The small molecule below binds the protein below.
Small molecule (SMILES): O=c1[nH]cnc2c1ncn2[C@@H]1O[C@H](COP(=O)(O)O)[C@@H](O)[C@H]1O

Sequence of chain 1.H:
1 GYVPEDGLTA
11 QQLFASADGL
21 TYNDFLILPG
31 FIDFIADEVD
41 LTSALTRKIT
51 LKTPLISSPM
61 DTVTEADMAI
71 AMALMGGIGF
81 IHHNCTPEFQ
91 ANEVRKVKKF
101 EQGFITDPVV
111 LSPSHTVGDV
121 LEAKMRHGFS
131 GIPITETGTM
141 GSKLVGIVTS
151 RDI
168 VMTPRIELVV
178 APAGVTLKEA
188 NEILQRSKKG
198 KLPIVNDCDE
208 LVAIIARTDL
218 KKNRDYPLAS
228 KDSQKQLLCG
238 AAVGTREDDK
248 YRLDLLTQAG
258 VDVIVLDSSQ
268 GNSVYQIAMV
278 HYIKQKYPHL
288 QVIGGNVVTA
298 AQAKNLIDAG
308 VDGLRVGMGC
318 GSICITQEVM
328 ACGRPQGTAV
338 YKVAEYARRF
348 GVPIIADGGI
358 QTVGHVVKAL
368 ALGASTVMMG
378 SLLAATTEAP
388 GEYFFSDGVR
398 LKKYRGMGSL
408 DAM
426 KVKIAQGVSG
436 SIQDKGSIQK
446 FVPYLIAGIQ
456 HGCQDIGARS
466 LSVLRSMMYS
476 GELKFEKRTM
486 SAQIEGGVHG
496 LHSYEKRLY

Binding-site contacts:
Ligand atom O2' contacts residue ASP354 of chain 1.H at 2.6 Å (salt-bridge).
Ligand atom P contacts residue TYR401 of chain 1.H at 3.6 Å.
Ligand atom C8 contacts residue MET60 of chain 1.H at 3.5 Å (hydrophobic).
Ligand atom C6 contacts residue GLN431 of chain 1.H at 3.6 Å.
Ligand atom O3P contacts residue SER378 of chain 1.H at 3.5 Å (h-bond).
Ligand atom O3' contacts residue ARG312 of chain 1.H at 3.5 Å (salt-bridge).
Ligand atom N7 contacts residue MET404 of chain 1.H at 2.9 Å (h-bond).
Ligand atom O2P contacts residue SER378 of chain 1.H at 3.5 Å (h-bond).
Ligand atom P contacts residue SER378 of chain 1.H at 3.5 Å.
Ligand atom C8 contacts residue ILE320 of chain 1.H at 3.5 Å (hydrophobic).
Ligand atom P contacts residue SER319 of chain 1.H at 3.5 Å.
Ligand atom O6 contacts residue GLY405 of chain 1.H at 2.8 Å (h-bond).
Ligand atom C3' contacts residue SER58 of chain 1.H at 3.3 Å.
Ligand atom O5' contacts residue GLY355 of chain 1.H at 3.3 Å.
Ligand atom O3' contacts residue ASP354 of chain 1.H at 2.5 Å (salt-bridge).
Ligand atom O1P contacts residue TYR401 of chain 1.H at 2.5 Å (h-bond).
Ligand atom C3' contacts residue ASP354 of chain 1.H at 3.4 Å.
Ligand atom O3' contacts residue SER58 of chain 1.H at 2.6 Å (h-bond).
Ligand atom C5' contacts residue TYR401 of chain 1.H at 3.6 Å (hydrophobic).
Ligand atom C5 contacts residue ILE320 of chain 1.H at 3.6 Å (hydrophobic).
Ligand atom C2 contacts residue GLN431 of chain 1.H at 3.6 Å.
Ligand atom N7 contacts residue ILE320 of chain 1.H at 3.5 Å.
Ligand atom O3P contacts residue SER319 of chain 1.H at 2.8 Å (h-bond).
Ligand atom O6 contacts residue GLY432 of chain 1.H at 3.3 Å.
Ligand atom N7 contacts residue GLY403 of chain 1.H at 3.3 Å.
Ligand atom C2' contacts residue ASP354 of chain 1.H at 3.6 Å.
Ligand atom C2 contacts residue CYS321 of chain 1.H at 3.3 Å (hydrophobic).
Ligand atom O6 contacts residue GLN431 of chain 1.H at 3.6 Å.
Ligand atom O1P contacts residue SER319 of chain 1.H at 3.5 Å.
Ligand atom O3P contacts residue GLY356 of chain 1.H at 2.9 Å (h-bond).
Ligand atom O2P contacts residue GLY377 of chain 1.H at 2.7 Å (h-bond).
Ligand atom N1 contacts residue GLN431 of chain 1.H at 2.9 Å (h-bond).
Ligand atom O5' contacts residue GLY318 of chain 1.H at 3.2 Å.
Ligand atom N3 contacts residue CYS321 of chain 1.H at 3.6 Å (h-bond).
Ligand atom O6 contacts residue GLY403 of chain 1.H at 3.4 Å.
Ligand atom O1P contacts residue SER378 of chain 1.H at 2.8 Å (h-bond).
Ligand atom O6 contacts residue MET404 of chain 1.H at 3.2 Å (h-bond).
Ligand atom O3P contacts residue GLY318 of chain 1.H at 3.2 Å.
Ligand atom C4' contacts residue ASP354 of chain 1.H at 3.5 Å.
Ligand atom O1P contacts residue GLY377 of chain 1.H at 3.6 Å.